Binding-site contacts:
Ligand atom C7 contacts residue ASN328 of chain 1.B at 4.1 Å.
Ligand atom O7 contacts residue ASN328 of chain 1.B at 4.4 Å.
Ligand atom C2 contacts residue ASN328 of chain 1.B at 2.5 Å.
Ligand atom O6 contacts residue GLN577 of chain 1.B at 3.0 Å (h-bond).
Ligand atom C3 contacts residue ASN328 of chain 1.B at 3.6 Å.
Ligand atom C6 contacts residue GLN577 of chain 1.B at 4.2 Å.
Ligand atom C4 contacts residue ASN328 of chain 1.B at 3.5 Å.
Ligand atom C6 contacts residue ASN328 of chain 1.B at 3.1 Å.
Ligand atom N2 contacts residue ASN328 of chain 1.B at 3.4 Å (h-bond).
Ligand atom O5 contacts residue ASN328 of chain 1.B at 2.5 Å (h-bond).
Ligand atom C4 contacts residue GLN577 of chain 1.B at 3.9 Å.
Ligand atom C1 contacts residue ASN328 of chain 1.B at 1.4 Å.
Ligand atom C5 contacts residue ASN328 of chain 1.B at 3.1 Å.
Ligand atom C2 contacts residue GLN577 of chain 1.B at 4.3 Å.
Ligand atom O6 contacts residue ASN328 of chain 1.B at 3.5 Å (h-bond).
Ligand atom O6 contacts residue LEU579 of chain 1.B at 3.9 Å.

This small molecule binds to this protein.
Small molecule (SMILES): CC(=O)N[C@@H]1[C@@H](O)[C@H](O)[C@@H](CO)O[C@H]1O

Sequence of chain 1.B:
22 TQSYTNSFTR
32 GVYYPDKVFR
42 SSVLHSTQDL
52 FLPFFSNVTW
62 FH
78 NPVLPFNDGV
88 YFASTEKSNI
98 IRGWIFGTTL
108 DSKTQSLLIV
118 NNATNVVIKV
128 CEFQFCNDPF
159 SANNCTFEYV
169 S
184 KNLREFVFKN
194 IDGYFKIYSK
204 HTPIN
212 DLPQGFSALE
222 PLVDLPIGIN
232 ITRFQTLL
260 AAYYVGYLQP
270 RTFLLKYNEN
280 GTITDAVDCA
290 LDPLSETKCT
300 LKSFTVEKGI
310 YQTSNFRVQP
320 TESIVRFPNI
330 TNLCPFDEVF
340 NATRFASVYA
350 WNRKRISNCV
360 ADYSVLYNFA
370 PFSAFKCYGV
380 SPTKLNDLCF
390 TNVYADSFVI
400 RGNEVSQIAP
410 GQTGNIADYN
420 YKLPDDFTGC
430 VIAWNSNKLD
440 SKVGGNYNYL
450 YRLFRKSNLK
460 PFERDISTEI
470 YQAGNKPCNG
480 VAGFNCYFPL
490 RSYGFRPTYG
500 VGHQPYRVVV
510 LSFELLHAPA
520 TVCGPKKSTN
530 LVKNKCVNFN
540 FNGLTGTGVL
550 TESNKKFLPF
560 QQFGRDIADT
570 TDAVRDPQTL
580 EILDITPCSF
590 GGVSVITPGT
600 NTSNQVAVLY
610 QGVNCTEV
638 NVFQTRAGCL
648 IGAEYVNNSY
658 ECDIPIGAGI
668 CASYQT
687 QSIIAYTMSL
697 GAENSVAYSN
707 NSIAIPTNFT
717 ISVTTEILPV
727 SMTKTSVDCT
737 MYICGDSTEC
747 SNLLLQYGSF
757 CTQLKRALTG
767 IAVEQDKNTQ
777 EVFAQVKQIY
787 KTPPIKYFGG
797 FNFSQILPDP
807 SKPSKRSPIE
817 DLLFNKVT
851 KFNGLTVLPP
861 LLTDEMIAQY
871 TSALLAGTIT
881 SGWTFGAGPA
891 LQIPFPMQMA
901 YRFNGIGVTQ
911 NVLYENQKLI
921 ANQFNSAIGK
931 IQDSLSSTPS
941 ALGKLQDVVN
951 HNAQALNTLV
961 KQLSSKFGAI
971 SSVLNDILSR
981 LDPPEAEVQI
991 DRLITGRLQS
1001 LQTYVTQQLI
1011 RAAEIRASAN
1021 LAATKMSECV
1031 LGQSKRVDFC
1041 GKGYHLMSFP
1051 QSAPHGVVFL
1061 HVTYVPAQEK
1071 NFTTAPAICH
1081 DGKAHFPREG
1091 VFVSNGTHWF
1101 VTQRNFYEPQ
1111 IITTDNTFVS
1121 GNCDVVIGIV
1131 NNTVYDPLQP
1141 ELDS